Binding-site contacts:
Ligand atom C3 contacts residue LEU173 of chain 1.A at 3.8 Å (hydrophobic).
Ligand atom C4 contacts residue LEU206 of chain 1.A at 4.2 Å (hydrophobic).
Ligand atom O2 contacts residue FE1 of chain 1.E at 4.1 Å.
Ligand atom O2 contacts residue ILE186 of chain 1.A at 4.1 Å.
Ligand atom O5 contacts residue HIS189 of chain 1.A at 3.4 Å.
Ligand atom O5 contacts residue HIS268 of chain 1.A at 3.0 Å.
Ligand atom C2 contacts residue ILE186 of chain 1.A at 4.0 Å (hydrophobic).
Ligand atom O1 contacts residue HIS189 of chain 1.A at 3.5 Å (h-bond).
Ligand atom O2 contacts residue ALA281 of chain 1.A at 3.9 Å.
Ligand atom O4 contacts residue VAL270 of chain 1.A at 3.4 Å.
Ligand atom O5 contacts residue FE1 of chain 1.E at 2.3 Å.
Ligand atom C2 contacts residue HIS189 of chain 1.A at 4.2 Å.
Ligand atom O2 contacts residue LEU173 of chain 1.A at 3.5 Å.
Ligand atom C1 contacts residue ILE186 of chain 1.A at 4.2 Å (hydrophobic).
Ligand atom C1 contacts residue ARG171 of chain 1.A at 3.5 Å.
Ligand atom O4 contacts residue PHE175 of chain 1.A at 3.2 Å.
Ligand atom C1 contacts residue HIS189 of chain 1.A at 4.2 Å.
Ligand atom O1 contacts residue ASP191 of chain 1.A at 3.5 Å (salt-bridge).
Ligand atom C5 contacts residue VAL270 of chain 1.A at 3.8 Å (hydrophobic).
Ligand atom C3 contacts residue ILE186 of chain 1.A at 3.9 Å (hydrophobic).
Ligand atom O2 contacts residue ARG171 of chain 1.A at 2.7 Å (salt-bridge).
Ligand atom C5 contacts residue ARG277 of chain 1.A at 3.6 Å.
Ligand atom O3 contacts residue LEU206 of chain 1.A at 3.8 Å.
Ligand atom O4 contacts residue LEU173 of chain 1.A at 4.1 Å.
Ligand atom O1 contacts residue PHE283 of chain 1.A at 3.6 Å.
Ligand atom C5 contacts residue ALA279 of chain 1.A at 3.9 Å (hydrophobic).
Ligand atom O1 contacts residue HIS268 of chain 1.A at 4.0 Å.
Ligand atom C1 contacts residue FE1 of chain 1.E at 2.9 Å.
Ligand atom O4 contacts residue ALA279 of chain 1.A at 3.6 Å.
Ligand atom O3 contacts residue ALA279 of chain 1.A at 3.8 Å.
Ligand atom C2 contacts residue FE1 of chain 1.E at 3.0 Å.
Ligand atom O1 contacts residue ARG171 of chain 1.A at 3.5 Å (salt-bridge).
Ligand atom C1 contacts residue ALA281 of chain 1.A at 4.0 Å (hydrophobic).
Ligand atom O4 contacts residue ARG277 of chain 1.A at 2.9 Å (salt-bridge).
Ligand atom C3 contacts residue VAL270 of chain 1.A at 4.0 Å (hydrophobic).
Ligand atom O1 contacts residue ARG1 of chain 1.G at 3.9 Å.
Ligand atom O1 contacts residue FE1 of chain 1.E at 2.1 Å.
Ligand atom C4 contacts residue VAL270 of chain 1.A at 4.1 Å (hydrophobic).
Ligand atom O3 contacts residue ARG277 of chain 1.A at 2.8 Å (salt-bridge).
Ligand atom C2 contacts residue HIS268 of chain 1.A at 4.1 Å.

Sequence of chain 1.A:
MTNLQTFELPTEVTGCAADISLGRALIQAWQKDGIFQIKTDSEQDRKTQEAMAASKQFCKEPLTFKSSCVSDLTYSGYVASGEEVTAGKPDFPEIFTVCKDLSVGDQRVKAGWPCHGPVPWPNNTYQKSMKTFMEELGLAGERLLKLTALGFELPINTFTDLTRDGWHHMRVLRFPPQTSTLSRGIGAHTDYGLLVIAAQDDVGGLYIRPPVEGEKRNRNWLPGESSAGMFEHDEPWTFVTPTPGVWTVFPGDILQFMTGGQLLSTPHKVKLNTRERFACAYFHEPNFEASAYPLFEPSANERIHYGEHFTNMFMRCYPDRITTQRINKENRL

This protein binds this small molecule.
Small molecule (SMILES): O=C(O)CCC(=O)C(=O)O